Binding-site contacts:
Ligand atom CA contacts residue PRO102 of chain 1.B at 4.1 Å (hydrophobic).
Ligand atom CB contacts residue GLU206 of chain 1.B at 4.1 Å.
Ligand atom OXT contacts residue ARG109 of chain 1.B at 2.8 Å (salt-bridge).
Ligand atom N contacts residue PRO102 of chain 1.B at 2.9 Å (h-bond).
Ligand atom OE2 contacts residue GLY154 of chain 1.B at 3.7 Å.
Ligand atom N contacts residue GLU206 of chain 1.B at 2.8 Å (salt-bridge).
Ligand atom CA contacts residue TYR74 of chain 1.B at 4.0 Å (hydrophobic).
Ligand atom CG contacts residue GLU206 of chain 1.B at 3.6 Å.
Ligand atom CA contacts residue SER155 of chain 1.B at 3.3 Å.
Ligand atom CB contacts residue TYR74 of chain 1.B at 3.5 Å (hydrophobic).
Ligand atom N contacts residue TYR74 of chain 1.B at 4.0 Å.
Ligand atom C contacts residue THR104 of chain 1.B at 3.7 Å.
Ligand atom OXT contacts residue TYR74 of chain 1.B at 3.5 Å.
Ligand atom C contacts residue SER155 of chain 1.B at 3.3 Å.
Ligand atom O contacts residue SER155 of chain 1.B at 2.9 Å (h-bond).
Ligand atom CG contacts residue TYR74 of chain 1.B at 4.2 Å (hydrophobic).
Ligand atom O contacts residue GLY154 of chain 1.B at 3.3 Å.
Ligand atom CG contacts residue LEU151 of chain 1.B at 3.6 Å (hydrophobic).
Ligand atom CD contacts residue THR156 of chain 1.B at 3.2 Å.
Ligand atom N contacts residue THR104 of chain 1.B at 2.9 Å (h-bond).
Ligand atom OE1 contacts residue THR156 of chain 1.B at 2.6 Å (h-bond).
Ligand atom OXT contacts residue PRO102 of chain 1.B at 3.8 Å.
Ligand atom O contacts residue ARG109 of chain 1.B at 2.8 Å (salt-bridge).
Ligand atom CA contacts residue GLU206 of chain 1.B at 3.4 Å.
Ligand atom CD contacts residue LEU151 of chain 1.B at 4.0 Å (hydrophobic).
Ligand atom OXT contacts residue THR104 of chain 1.B at 2.9 Å (h-bond).
Ligand atom CB contacts residue LEU151 of chain 1.B at 3.9 Å (hydrophobic).
Ligand atom OE1 contacts residue GLU206 of chain 1.B at 3.8 Å.
Ligand atom OE2 contacts residue THR156 of chain 1.B at 3.0 Å (h-bond).
Ligand atom CD contacts residue GLU206 of chain 1.B at 4.0 Å.
Ligand atom N contacts residue SER155 of chain 1.B at 4.1 Å.
Ligand atom OE2 contacts residue LEU151 of chain 1.B at 4.2 Å.
Ligand atom O contacts residue TYR74 of chain 1.B at 3.4 Å.
Ligand atom OXT contacts residue SER155 of chain 1.B at 4.0 Å.
Ligand atom N contacts residue TYR233 of chain 1.B at 3.7 Å.
Ligand atom OE2 contacts residue SER155 of chain 1.B at 3.3 Å (h-bond).
Ligand atom CA contacts residue THR104 of chain 1.B at 3.5 Å.
Ligand atom OXT contacts residue LEU103 of chain 1.B at 3.7 Å.
Ligand atom C contacts residue TYR74 of chain 1.B at 3.7 Å (hydrophobic).
Ligand atom C contacts residue ARG109 of chain 1.B at 3.5 Å.

The small molecule below binds the protein below.
Small molecule (SMILES): N[C@@H](CCC(=O)O)C(=O)O

Sequence of chain 1.B:
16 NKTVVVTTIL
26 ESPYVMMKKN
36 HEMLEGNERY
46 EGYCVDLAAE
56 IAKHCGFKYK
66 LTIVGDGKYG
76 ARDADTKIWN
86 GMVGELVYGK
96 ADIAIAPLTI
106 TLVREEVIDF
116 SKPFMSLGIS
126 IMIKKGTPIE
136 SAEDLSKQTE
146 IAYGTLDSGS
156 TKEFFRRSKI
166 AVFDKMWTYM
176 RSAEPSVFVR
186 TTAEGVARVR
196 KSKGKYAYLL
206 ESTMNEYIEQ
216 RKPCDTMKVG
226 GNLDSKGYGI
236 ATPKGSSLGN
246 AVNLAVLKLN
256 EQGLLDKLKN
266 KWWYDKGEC